Sequence of chain 1.D:
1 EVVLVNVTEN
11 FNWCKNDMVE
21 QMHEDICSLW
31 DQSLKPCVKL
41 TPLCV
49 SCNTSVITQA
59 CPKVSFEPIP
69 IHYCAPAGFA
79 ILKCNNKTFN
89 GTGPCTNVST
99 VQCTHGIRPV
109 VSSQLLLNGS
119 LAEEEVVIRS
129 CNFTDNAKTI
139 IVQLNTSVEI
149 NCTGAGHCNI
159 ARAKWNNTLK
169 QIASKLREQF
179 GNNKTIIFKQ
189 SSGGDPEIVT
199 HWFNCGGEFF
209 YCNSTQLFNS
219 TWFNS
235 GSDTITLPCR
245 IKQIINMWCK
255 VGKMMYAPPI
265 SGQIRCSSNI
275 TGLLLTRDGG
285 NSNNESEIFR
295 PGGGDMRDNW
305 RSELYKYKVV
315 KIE

Binding-site contacts:
Ligand atom N2 contacts residue THR144 of chain 1.D at 4.5 Å.
Ligand atom C1 contacts residue ASN143 of chain 1.D at 1.4 Å.
Ligand atom C1 contacts residue VAL124 of chain 1.D at 4.2 Å (hydrophobic).
Ligand atom C5 contacts residue GLU123 of chain 1.D at 3.9 Å.
Ligand atom C3 contacts residue GLN169 of chain 1.D at 4.2 Å.
Ligand atom C4 contacts residue ASN143 of chain 1.D at 4.2 Å.
Ligand atom C8 contacts residue ASN143 of chain 1.D at 4.5 Å.
Ligand atom C5 contacts residue GLN169 of chain 1.D at 4.1 Å.
Ligand atom C6 contacts residue VAL124 of chain 1.D at 3.7 Å (hydrophobic).
Ligand atom C1 contacts residue GLU122 of chain 1.D at 3.9 Å.
Ligand atom O5 contacts residue ASN143 of chain 1.D at 2.4 Å (h-bond).
Ligand atom O5 contacts residue VAL124 of chain 1.D at 3.2 Å (h-bond).
Ligand atom C2 contacts residue ASN143 of chain 1.D at 2.4 Å.
Ligand atom O7 contacts residue ASN143 of chain 1.D at 2.9 Å (h-bond).
Ligand atom O5 contacts residue GLU123 of chain 1.D at 3.1 Å.
Ligand atom O6 contacts residue GLN169 of chain 1.D at 4.3 Å.
Ligand atom O6 contacts residue VAL124 of chain 1.D at 3.2 Å (h-bond).
Ligand atom C5 contacts residue VAL124 of chain 1.D at 4.0 Å (hydrophobic).
Ligand atom C8 contacts residue THR144 of chain 1.D at 4.2 Å.
Ligand atom O6 contacts residue GLU123 of chain 1.D at 3.8 Å.
Ligand atom O6 contacts residue LYS173 of chain 1.D at 4.1 Å.
Ligand atom O7 contacts residue GLU122 of chain 1.D at 3.6 Å.
Ligand atom C4 contacts residue GLU123 of chain 1.D at 4.1 Å.
Ligand atom C6 contacts residue GLU123 of chain 1.D at 3.3 Å.
Ligand atom C1 contacts residue GLU123 of chain 1.D at 4.0 Å.
Ligand atom O5 contacts residue GLN169 of chain 1.D at 4.3 Å.
Ligand atom C5 contacts residue ASN143 of chain 1.D at 3.7 Å.
Ligand atom C3 contacts residue ASN143 of chain 1.D at 3.7 Å.
Ligand atom C1 contacts residue GLN169 of chain 1.D at 4.2 Å.
Ligand atom C2 contacts residue GLU122 of chain 1.D at 4.3 Å.
Ligand atom O5 contacts residue GLU122 of chain 1.D at 4.0 Å.
Ligand atom N2 contacts residue ASN143 of chain 1.D at 2.8 Å (h-bond).
Ligand atom C7 contacts residue ASN143 of chain 1.D at 3.1 Å.

This protein binds this small molecule.
Small molecule (SMILES): CC(=O)N[C@@H]1[C@@H](O)[C@H](O)[C@@H](CO)O[C@H]1O